Sequence of chain 1.D:
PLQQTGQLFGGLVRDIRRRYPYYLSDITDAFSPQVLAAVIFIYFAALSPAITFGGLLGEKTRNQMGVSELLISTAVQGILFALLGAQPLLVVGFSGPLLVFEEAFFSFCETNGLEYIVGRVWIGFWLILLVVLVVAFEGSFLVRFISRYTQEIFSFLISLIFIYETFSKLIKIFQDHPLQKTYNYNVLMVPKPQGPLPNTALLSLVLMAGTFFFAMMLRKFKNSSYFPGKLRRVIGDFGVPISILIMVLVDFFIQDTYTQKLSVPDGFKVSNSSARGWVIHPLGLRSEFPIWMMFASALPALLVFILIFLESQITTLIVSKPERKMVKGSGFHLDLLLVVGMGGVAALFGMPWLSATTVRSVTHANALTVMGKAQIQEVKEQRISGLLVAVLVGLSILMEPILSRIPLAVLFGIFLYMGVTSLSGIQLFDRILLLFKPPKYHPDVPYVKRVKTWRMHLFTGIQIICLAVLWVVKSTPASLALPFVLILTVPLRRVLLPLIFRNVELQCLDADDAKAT

Binding-site contacts:
Ligand atom C5 contacts residue ASN642 of chain 1.D at 3.7 Å.
Ligand atom C8 contacts residue ASN433 of chain 1.D at 3.5 Å.
Ligand atom C4 contacts residue ASN642 of chain 1.D at 4.2 Å.
Ligand atom C1 contacts residue ALA645 of chain 1.D at 4.4 Å (hydrophobic).
Ligand atom N2 contacts residue ARG432 of chain 1.D at 4.3 Å.
Ligand atom C7 contacts residue ASN642 of chain 1.D at 3.8 Å.
Ligand atom C2 contacts residue ASN642 of chain 1.D at 2.5 Å.
Ligand atom O7 contacts residue ARG432 of chain 1.D at 3.9 Å.
Ligand atom C3 contacts residue ASN642 of chain 1.D at 3.8 Å.
Ligand atom N2 contacts residue ASN642 of chain 1.D at 2.9 Å (h-bond).
Ligand atom C7 contacts residue ARG432 of chain 1.D at 4.3 Å.
Ligand atom N2 contacts residue ASN433 of chain 1.D at 4.4 Å.
Ligand atom C7 contacts residue ASN433 of chain 1.D at 3.3 Å.
Ligand atom O7 contacts residue ASN433 of chain 1.D at 2.8 Å (h-bond).
Ligand atom O5 contacts residue ARG432 of chain 1.D at 4.0 Å.
Ligand atom O5 contacts residue ALA645 of chain 1.D at 4.1 Å.
Ligand atom C1 contacts residue ARG432 of chain 1.D at 3.8 Å.
Ligand atom C1 contacts residue ASN642 of chain 1.D at 1.4 Å.
Ligand atom O7 contacts residue ASN642 of chain 1.D at 4.3 Å.
Ligand atom C2 contacts residue ARG432 of chain 1.D at 3.8 Å.
Ligand atom O5 contacts residue ASN642 of chain 1.D at 2.4 Å (h-bond).

The small molecule below binds the protein below.
Small molecule (SMILES): CC(=O)N[C@@H]1[C@@H](O)[C@H](O)[C@@H](CO)O[C@H]1O